Sequence of chain 1.E:
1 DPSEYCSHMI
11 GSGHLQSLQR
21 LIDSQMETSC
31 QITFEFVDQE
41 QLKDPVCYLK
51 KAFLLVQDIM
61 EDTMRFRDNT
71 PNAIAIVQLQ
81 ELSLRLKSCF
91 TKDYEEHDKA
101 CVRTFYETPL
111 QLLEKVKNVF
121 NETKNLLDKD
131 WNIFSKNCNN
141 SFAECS

The small molecule below binds the protein below.
Small molecule (SMILES): CC(=O)N[C@@H]1[C@@H](O)[C@H](O)[C@@H](CO)O[C@H]1O

Binding-site contacts:
Ligand atom O7 contacts residue LYS117 of chain 1.E at 3.3 Å (salt-bridge).
Ligand atom C7 contacts residue GLN19 of chain 1.E at 4.3 Å.
Ligand atom C6 contacts residue ASN125 of chain 1.E at 3.6 Å.
Ligand atom C8 contacts residue LEU15 of chain 1.E at 3.9 Å (hydrophobic).
Ligand atom C3 contacts residue ASN121 of chain 1.E at 3.8 Å.
Ligand atom O6 contacts residue ASN125 of chain 1.E at 4.5 Å.
Ligand atom C1 contacts residue ASN121 of chain 1.E at 1.4 Å.
Ligand atom O7 contacts residue GLN19 of chain 1.E at 4.0 Å.
Ligand atom C6 contacts residue ASN121 of chain 1.E at 4.1 Å.
Ligand atom O5 contacts residue ASN121 of chain 1.E at 2.4 Å (h-bond).
Ligand atom C5 contacts residue ASN121 of chain 1.E at 3.5 Å.
Ligand atom C2 contacts residue ASN121 of chain 1.E at 2.5 Å.
Ligand atom O5 contacts residue ASN125 of chain 1.E at 4.0 Å.
Ligand atom C5 contacts residue ASN125 of chain 1.E at 4.2 Å.
Ligand atom C7 contacts residue ASN121 of chain 1.E at 3.5 Å.
Ligand atom C8 contacts residue GLN19 of chain 1.E at 3.7 Å.
Ligand atom C4 contacts residue ASN121 of chain 1.E at 4.2 Å.
Ligand atom C7 contacts residue LYS117 of chain 1.E at 4.0 Å.
Ligand atom C8 contacts residue LYS117 of chain 1.E at 3.9 Å.
Ligand atom O7 contacts residue ASN121 of chain 1.E at 3.6 Å (h-bond).
Ligand atom N2 contacts residue ASN121 of chain 1.E at 2.9 Å (h-bond).